The small molecule below binds the protein below.
Small molecule (SMILES): CC(=O)N[C@@H]1[C@@H](O)[C@H](O)[C@@H](CO)O[C@H]1O

Sequence of chain 3.A:
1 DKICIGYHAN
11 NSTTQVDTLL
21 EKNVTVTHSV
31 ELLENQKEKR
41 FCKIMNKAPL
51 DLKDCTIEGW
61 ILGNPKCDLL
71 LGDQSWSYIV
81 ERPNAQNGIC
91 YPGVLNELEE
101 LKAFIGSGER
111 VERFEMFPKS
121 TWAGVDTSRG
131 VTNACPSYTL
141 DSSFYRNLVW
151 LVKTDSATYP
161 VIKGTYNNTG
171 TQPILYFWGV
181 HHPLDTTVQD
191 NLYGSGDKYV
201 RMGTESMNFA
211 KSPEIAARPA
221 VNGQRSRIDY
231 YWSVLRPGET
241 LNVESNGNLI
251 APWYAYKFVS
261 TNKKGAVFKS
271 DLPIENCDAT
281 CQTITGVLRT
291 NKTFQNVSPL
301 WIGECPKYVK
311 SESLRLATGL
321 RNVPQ

Binding-site contacts:
Ligand atom C5 contacts residue ASN23 of chain 3.A at 3.7 Å.
Ligand atom C2 contacts residue ASN23 of chain 3.A at 2.4 Å.
Ligand atom C2 contacts residue GLN15 of chain 3.A at 4.3 Å.
Ligand atom C8 contacts residue ASN23 of chain 3.A at 4.3 Å.
Ligand atom N2 contacts residue ASN23 of chain 3.A at 2.8 Å (h-bond).
Ligand atom O7 contacts residue GLN15 of chain 3.A at 3.0 Å (h-bond).
Ligand atom C7 contacts residue ASN23 of chain 3.A at 3.2 Å.
Ligand atom O7 contacts residue ASN23 of chain 3.A at 3.3 Å (h-bond).
Ligand atom C3 contacts residue ASN23 of chain 3.A at 3.7 Å.
Ligand atom C6 contacts residue ASN23 of chain 3.A at 4.4 Å.
Ligand atom C4 contacts residue ASN23 of chain 3.A at 4.2 Å.
Ligand atom O6 contacts residue ASN23 of chain 3.A at 3.8 Å.
Ligand atom C7 contacts residue GLN15 of chain 3.A at 4.2 Å.
Ligand atom C1 contacts residue ASN23 of chain 3.A at 1.4 Å.
Ligand atom O5 contacts residue ASN23 of chain 3.A at 2.4 Å (h-bond).